Binding-site contacts:
Ligand atom C1 contacts residue THR207 of chain 1.A at 4.1 Å.
Ligand atom C8 contacts residue ARG22 of chain 1.A at 3.6 Å.
Ligand atom N2 contacts residue SER20 of chain 1.A at 2.9 Å (h-bond).
Ligand atom O5 contacts residue THR207 of chain 1.A at 3.3 Å (h-bond).
Ligand atom C6 contacts residue THR207 of chain 1.A at 3.5 Å.
Ligand atom C8 contacts residue SER20 of chain 1.A at 3.5 Å.
Ligand atom C1 contacts residue ASN170 of chain 1.A at 1.4 Å.
Ligand atom O5 contacts residue ASN170 of chain 1.A at 2.3 Å (h-bond).
Ligand atom N2 contacts residue TYR21 of chain 1.A at 4.4 Å.
Ligand atom C5 contacts residue THR207 of chain 1.A at 3.6 Å.
Ligand atom O7 contacts residue ARG22 of chain 1.A at 2.9 Å (salt-bridge).
Ligand atom C4 contacts residue ASN170 of chain 1.A at 4.2 Å.
Ligand atom N2 contacts residue ASN170 of chain 1.A at 3.0 Å (h-bond).
Ligand atom C7 contacts residue ASN170 of chain 1.A at 3.3 Å.
Ligand atom C8 contacts residue TYR21 of chain 1.A at 3.7 Å (hydrophobic).
Ligand atom O7 contacts residue ASN170 of chain 1.A at 3.2 Å (h-bond).
Ligand atom O6 contacts residue LYS188 of chain 1.A at 4.4 Å.
Ligand atom C3 contacts residue SER20 of chain 1.A at 3.8 Å.
Ligand atom O6 contacts residue ARG46 of chain 1.A at 3.1 Å (salt-bridge).
Ligand atom C6 contacts residue ARG46 of chain 1.A at 4.5 Å.
Ligand atom O3 contacts residue SER20 of chain 1.A at 4.0 Å.
Ligand atom C8 contacts residue ARG46 of chain 1.A at 4.5 Å.
Ligand atom O6 contacts residue THR207 of chain 1.A at 4.2 Å.
Ligand atom C2 contacts residue ASN170 of chain 1.A at 2.4 Å.
Ligand atom C8 contacts residue THR44 of chain 1.A at 3.9 Å.
Ligand atom C7 contacts residue SER20 of chain 1.A at 3.7 Å.
Ligand atom O7 contacts residue TYR21 of chain 1.A at 4.4 Å.
Ligand atom C2 contacts residue SER20 of chain 1.A at 3.9 Å.
Ligand atom C5 contacts residue ASN170 of chain 1.A at 3.6 Å.
Ligand atom C7 contacts residue TYR21 of chain 1.A at 4.0 Å (hydrophobic).
Ligand atom C7 contacts residue ARG22 of chain 1.A at 3.6 Å.
Ligand atom C3 contacts residue ASN170 of chain 1.A at 3.8 Å.

Sequence of chain 1.A:
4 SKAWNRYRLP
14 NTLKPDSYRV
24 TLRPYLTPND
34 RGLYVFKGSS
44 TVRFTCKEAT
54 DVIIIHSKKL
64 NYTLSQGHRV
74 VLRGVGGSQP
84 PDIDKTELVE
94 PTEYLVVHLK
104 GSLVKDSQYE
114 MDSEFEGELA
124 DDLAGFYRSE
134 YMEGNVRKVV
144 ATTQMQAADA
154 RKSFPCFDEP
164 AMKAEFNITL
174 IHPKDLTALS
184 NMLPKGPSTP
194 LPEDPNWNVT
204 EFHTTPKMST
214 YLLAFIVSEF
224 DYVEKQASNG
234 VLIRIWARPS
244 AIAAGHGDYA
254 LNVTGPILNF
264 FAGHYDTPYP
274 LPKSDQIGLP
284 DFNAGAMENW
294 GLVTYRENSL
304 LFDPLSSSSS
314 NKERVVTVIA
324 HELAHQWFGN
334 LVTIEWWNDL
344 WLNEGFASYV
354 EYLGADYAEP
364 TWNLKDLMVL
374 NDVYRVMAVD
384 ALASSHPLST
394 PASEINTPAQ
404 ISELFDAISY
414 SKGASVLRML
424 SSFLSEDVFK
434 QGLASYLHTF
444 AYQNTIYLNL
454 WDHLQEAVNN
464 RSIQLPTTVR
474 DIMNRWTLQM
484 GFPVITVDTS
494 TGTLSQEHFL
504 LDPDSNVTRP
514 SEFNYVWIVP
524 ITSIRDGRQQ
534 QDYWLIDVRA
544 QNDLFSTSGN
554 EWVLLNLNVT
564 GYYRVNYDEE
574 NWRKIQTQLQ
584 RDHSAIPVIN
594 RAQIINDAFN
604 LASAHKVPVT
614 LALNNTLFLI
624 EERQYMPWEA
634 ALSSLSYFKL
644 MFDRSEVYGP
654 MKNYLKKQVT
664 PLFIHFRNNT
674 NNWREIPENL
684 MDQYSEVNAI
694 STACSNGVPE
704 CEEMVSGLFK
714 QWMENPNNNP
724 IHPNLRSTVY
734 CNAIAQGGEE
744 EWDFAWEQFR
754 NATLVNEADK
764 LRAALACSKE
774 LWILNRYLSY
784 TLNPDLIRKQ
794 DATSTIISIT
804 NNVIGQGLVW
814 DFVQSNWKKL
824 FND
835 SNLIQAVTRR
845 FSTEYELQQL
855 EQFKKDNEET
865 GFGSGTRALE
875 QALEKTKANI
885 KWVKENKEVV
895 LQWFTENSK

A small-molecule ligand and the protein it binds are described below.
Small molecule (SMILES): CC(=O)N[C@H]1[C@H](O[C@H]2[C@H](O)[C@@H](NC(C)=O)CO[C@@H]2CO)O[C@H](CO)[C@@H](O[C@@H]2O[C@H](CO)[C@@H](O)[C@H](O)[C@@H]2O)[C@@H]1O